Binding-site contacts:
Ligand atom C4 contacts residue TRP136 of chain 1.B at 3.9 Å (hydrophobic).
Ligand atom O3 contacts residue TRP15 of chain 1.B at 3.4 Å (h-bond).
Ligand atom O5 contacts residue THR89 of chain 1.B at 4.1 Å.
Ligand atom O4 contacts residue GLU180 of chain 1.B at 2.4 Å (salt-bridge).
Ligand atom O2 contacts residue GLU216 of chain 1.B at 3.2 Å (salt-bridge).
Ligand atom O4 contacts residue MG1 of chain 1.I at 2.5 Å.
Ligand atom O1 contacts residue MG1 of chain 1.J at 2.7 Å.
Ligand atom C4 contacts residue ASP291 of chain 1.B at 3.7 Å.
Ligand atom C4 contacts residue MG1 of chain 1.I at 3.5 Å.
Ligand atom C1 contacts residue PHE25 of chain 1.A at 3.8 Å (hydrophobic).
Ligand atom O3 contacts residue MG1 of chain 1.I at 3.7 Å.
Ligand atom O4 contacts residue ASP244 of chain 1.B at 3.3 Å (salt-bridge).
Ligand atom O2 contacts residue MG1 of chain 1.I at 2.3 Å.
Ligand atom C3 contacts residue ASP291 of chain 1.B at 3.5 Å.
Ligand atom O1 contacts residue PHE25 of chain 1.A at 4.0 Å.
Ligand atom C1 contacts residue LYS182 of chain 1.B at 4.1 Å.
Ligand atom O3 contacts residue ASP291 of chain 1.B at 2.7 Å (salt-bridge).
Ligand atom O1 contacts residue TRP136 of chain 1.B at 3.7 Å.
Ligand atom O2 contacts residue HIS219 of chain 1.B at 3.4 Å.
Ligand atom O5 contacts residue PHE93 of chain 1.B at 3.8 Å.
Ligand atom C2 contacts residue GLU180 of chain 1.B at 3.8 Å.
Ligand atom C4 contacts residue GLU180 of chain 1.B at 3.4 Å.
Ligand atom O1 contacts residue LYS182 of chain 1.B at 3.0 Å (salt-bridge).
Ligand atom O1 contacts residue HIS219 of chain 1.B at 3.3 Å (h-bond).
Ligand atom C2 contacts residue MG1 of chain 1.I at 3.5 Å.
Ligand atom C3 contacts residue TRP136 of chain 1.B at 3.8 Å (hydrophobic).
Ligand atom C1 contacts residue TRP136 of chain 1.B at 3.5 Å (hydrophobic).
Ligand atom O5 contacts residue TRP136 of chain 1.B at 3.6 Å.
Ligand atom C5 contacts residue HIS53 of chain 1.B at 3.2 Å.
Ligand atom O1 contacts residue ASP254 of chain 1.B at 3.6 Å (salt-bridge).
Ligand atom O2 contacts residue MG1 of chain 1.J at 3.6 Å.
Ligand atom C1 contacts residue MG1 of chain 1.J at 3.7 Å.
Ligand atom C3 contacts residue MG1 of chain 1.I at 3.7 Å.
Ligand atom O4 contacts residue ASP291 of chain 1.B at 3.2 Å (salt-bridge).
Ligand atom O5 contacts residue HIS53 of chain 1.B at 2.8 Å (h-bond).
Ligand atom C2 contacts residue ASP291 of chain 1.B at 3.9 Å.
Ligand atom C2 contacts residue TRP136 of chain 1.B at 3.5 Å (hydrophobic).
Ligand atom O2 contacts residue ASP291 of chain 1.B at 2.9 Å (salt-bridge).
Ligand atom C5 contacts residue THR89 of chain 1.B at 4.0 Å.
Ligand atom O2 contacts residue GLU180 of chain 1.B at 2.9 Å (salt-bridge).

Sequence of chain 1.B:
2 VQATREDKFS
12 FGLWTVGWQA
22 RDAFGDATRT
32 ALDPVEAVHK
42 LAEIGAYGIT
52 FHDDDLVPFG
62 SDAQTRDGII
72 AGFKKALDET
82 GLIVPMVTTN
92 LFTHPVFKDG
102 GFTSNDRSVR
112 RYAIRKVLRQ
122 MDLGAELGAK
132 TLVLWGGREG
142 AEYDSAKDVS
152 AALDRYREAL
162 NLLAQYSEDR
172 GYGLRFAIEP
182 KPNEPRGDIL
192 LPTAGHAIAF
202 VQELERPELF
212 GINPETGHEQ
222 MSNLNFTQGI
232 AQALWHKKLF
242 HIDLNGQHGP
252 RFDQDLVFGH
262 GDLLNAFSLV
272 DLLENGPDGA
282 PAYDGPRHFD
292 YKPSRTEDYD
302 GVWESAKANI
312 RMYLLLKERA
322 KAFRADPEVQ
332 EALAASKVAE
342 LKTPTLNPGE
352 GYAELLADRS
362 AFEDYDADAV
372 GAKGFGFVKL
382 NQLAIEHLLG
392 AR

Sequence of chain 1.A:
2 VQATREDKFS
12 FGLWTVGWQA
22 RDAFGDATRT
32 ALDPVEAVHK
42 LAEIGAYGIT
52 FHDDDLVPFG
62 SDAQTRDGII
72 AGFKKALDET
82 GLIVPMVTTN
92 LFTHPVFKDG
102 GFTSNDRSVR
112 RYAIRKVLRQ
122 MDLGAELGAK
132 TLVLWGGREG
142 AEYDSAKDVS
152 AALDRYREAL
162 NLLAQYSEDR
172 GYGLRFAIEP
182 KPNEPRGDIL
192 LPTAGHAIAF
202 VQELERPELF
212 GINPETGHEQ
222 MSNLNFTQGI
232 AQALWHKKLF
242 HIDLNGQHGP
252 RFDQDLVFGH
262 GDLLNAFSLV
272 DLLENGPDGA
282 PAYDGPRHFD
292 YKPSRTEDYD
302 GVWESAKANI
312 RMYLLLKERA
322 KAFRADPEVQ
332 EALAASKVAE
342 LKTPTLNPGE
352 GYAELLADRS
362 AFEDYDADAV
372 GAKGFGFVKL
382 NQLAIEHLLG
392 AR

This protein binds this small molecule.
Small molecule (SMILES): OC[C@@H](O)C(O)[C@@H](O)CO